Sequence of chain 2.A:
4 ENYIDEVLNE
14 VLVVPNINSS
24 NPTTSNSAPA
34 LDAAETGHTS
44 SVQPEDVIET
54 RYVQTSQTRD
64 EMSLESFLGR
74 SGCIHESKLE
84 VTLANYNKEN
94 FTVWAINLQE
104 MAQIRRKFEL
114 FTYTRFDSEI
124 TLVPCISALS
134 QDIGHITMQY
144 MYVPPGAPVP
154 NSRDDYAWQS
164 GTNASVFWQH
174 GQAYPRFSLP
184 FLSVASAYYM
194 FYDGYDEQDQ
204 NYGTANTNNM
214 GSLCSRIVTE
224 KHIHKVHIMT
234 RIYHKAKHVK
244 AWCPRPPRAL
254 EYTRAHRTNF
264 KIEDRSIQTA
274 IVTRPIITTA

Binding-site contacts:
Ligand atom C04 contacts residue MET213 of chain 2.A at 3.9 Å (hydrophobic).
Ligand atom O26 contacts residue TYR145 of chain 2.A at 3.2 Å.
Ligand atom C18 contacts residue ILE99 of chain 2.A at 3.8 Å (hydrophobic).
Ligand atom N24 contacts residue PHE180 of chain 2.A at 3.6 Å.
Ligand atom C22 contacts residue ILE123 of chain 2.A at 3.6 Å (hydrophobic).
Ligand atom C09 contacts residue TYR191 of chain 2.A at 3.6 Å (hydrophobic).
Ligand atom C17 contacts residue ILE99 of chain 2.A at 3.8 Å (hydrophobic).
Ligand atom N08 contacts residue LEU101 of chain 2.A at 3.8 Å.
Ligand atom C05 contacts residue LEU101 of chain 2.A at 3.9 Å (hydrophobic).
Ligand atom C09 contacts residue LEU101 of chain 2.A at 3.8 Å (hydrophobic).
Ligand atom C25 contacts residue PHE180 of chain 2.A at 3.5 Å (hydrophobic).
Ligand atom N06 contacts residue LEU101 of chain 2.A at 3.2 Å.
Ligand atom C19 contacts residue TYR145 of chain 2.A at 3.2 Å (hydrophobic).
Ligand atom C10 contacts residue TYR191 of chain 2.A at 3.7 Å (hydrophobic).
Ligand atom O16 contacts residue ILE99 of chain 2.A at 3.6 Å.
Ligand atom C28 contacts residue MET144 of chain 2.A at 3.8 Å (hydrophobic).
Ligand atom C01 contacts residue THR207 of chain 2.A at 2.9 Å.
Ligand atom C21 contacts residue ILE123 of chain 2.A at 3.8 Å (hydrophobic).
Ligand atom O26 contacts residue PHE180 of chain 2.A at 3.7 Å.
Ligand atom C28 contacts residue TYR145 of chain 2.A at 3.3 Å (hydrophobic).
Ligand atom C13 contacts residue MET213 of chain 2.A at 3.4 Å (hydrophobic).
Ligand atom C14 contacts residue SER121 of chain 2.A at 3.5 Å.
Ligand atom C28 contacts residue TYR143 of chain 2.A at 3.4 Å (hydrophobic).
Ligand atom C01 contacts residue TYR192 of chain 2.A at 2.9 Å (hydrophobic).
Ligand atom N07 contacts residue LEU101 of chain 2.A at 3.7 Å.
Ligand atom C17 contacts residue LEU182 of chain 2.A at 3.7 Å (hydrophobic).
Ligand atom C22 contacts residue ILE99 of chain 2.A at 3.9 Å (hydrophobic).
Ligand atom N24 contacts residue LEU216 of chain 2.A at 3.5 Å.
Ligand atom O23 contacts residue LEU216 of chain 2.A at 3.7 Å.
Ligand atom C18 contacts residue LEU182 of chain 2.A at 3.2 Å (hydrophobic).
Ligand atom C18 contacts residue TYR145 of chain 2.A at 3.8 Å (hydrophobic).
Ligand atom C12 contacts residue ILE99 of chain 2.A at 3.7 Å (hydrophobic).
Ligand atom C15 contacts residue LEU182 of chain 2.A at 3.7 Å (hydrophobic).
Ligand atom C19 contacts residue LEU182 of chain 2.A at 3.6 Å (hydrophobic).
Ligand atom C04 contacts residue ASN211 of chain 2.A at 3.4 Å.
Ligand atom C14 contacts residue HIS237 of chain 2.A at 3.5 Å.
Ligand atom C28 contacts residue ALA167 of chain 2.A at 3.1 Å (hydrophobic).
Ligand atom C27 contacts residue PHE180 of chain 2.A at 3.2 Å (hydrophobic).
Ligand atom C15 contacts residue ILE123 of chain 2.A at 3.6 Å (hydrophobic).
Ligand atom C03 contacts residue ASN211 of chain 2.A at 3.1 Å.

The protein below binds the small molecule below.
Small molecule (SMILES): CCOc1noc2cc(OCCC3CCN(c4ccc(C)nn4)CC3)ccc12